A small-molecule ligand and the protein it binds are described below.
Small molecule (SMILES): CC[C@H](C)[C@H](N)C(=O)N[C@@H](CCSC)C(=O)N[C@@H](CC(=O)O)C(=O)N[C@@H](CCC(N)=O)C(=O)N[C@H](C(=O)N1CCC[C@H]1C(=O)N[C@@H](Cc1ccccc1)C(=O)N[C@@H](CO)C(=O)N[C@H](C(=O)O)C(C)C)C(C)C

Sequence of chain 1.A:
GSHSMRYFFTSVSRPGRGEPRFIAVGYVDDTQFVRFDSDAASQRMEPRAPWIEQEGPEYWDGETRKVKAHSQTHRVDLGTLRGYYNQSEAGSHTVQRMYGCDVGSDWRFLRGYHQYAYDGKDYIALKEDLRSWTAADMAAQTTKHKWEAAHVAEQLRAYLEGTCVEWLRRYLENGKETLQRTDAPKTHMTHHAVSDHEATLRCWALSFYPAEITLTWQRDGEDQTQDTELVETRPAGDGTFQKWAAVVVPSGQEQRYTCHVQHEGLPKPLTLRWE

Sequence of chain 2.D:
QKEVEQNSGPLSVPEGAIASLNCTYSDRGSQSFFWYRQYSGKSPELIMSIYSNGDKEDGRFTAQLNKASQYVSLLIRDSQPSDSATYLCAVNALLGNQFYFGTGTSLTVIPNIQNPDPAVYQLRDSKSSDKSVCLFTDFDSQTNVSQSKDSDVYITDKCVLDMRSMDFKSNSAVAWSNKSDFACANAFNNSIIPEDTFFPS

Sequence of chain 2.E:
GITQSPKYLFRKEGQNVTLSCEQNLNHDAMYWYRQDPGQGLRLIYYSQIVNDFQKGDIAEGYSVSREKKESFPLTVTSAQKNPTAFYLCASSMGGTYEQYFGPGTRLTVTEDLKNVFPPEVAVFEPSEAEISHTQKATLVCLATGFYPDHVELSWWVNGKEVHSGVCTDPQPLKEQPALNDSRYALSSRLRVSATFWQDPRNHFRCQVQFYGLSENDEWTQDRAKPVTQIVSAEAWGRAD

Binding-site contacts:
Ligand atom CB contacts residue ASP77 of chain 1.A at 3.5 Å.
Ligand atom CG2 contacts residue ASP77 of chain 1.A at 3.4 Å.
Ligand atom CA contacts residue ASP77 of chain 1.A at 3.4 Å.
Ligand atom CG contacts residue THR97 of chain 2.E at 3.3 Å.
Ligand atom CD1 contacts residue GLU63 of chain 1.A at 3.3 Å.
Ligand atom OE1 contacts residue THR97 of chain 2.E at 2.6 Å (h-bond).
Ligand atom C contacts residue TYR159 of chain 1.A at 3.5 Å (hydrophobic).
Ligand atom CA contacts residue TYR159 of chain 1.A at 3.5 Å (hydrophobic).
Ligand atom NE2 contacts residue GLN155 of chain 1.A at 2.8 Å (h-bond).
Ligand atom CG contacts residue HIS70 of chain 1.A at 3.4 Å.
Ligand atom O contacts residue TYR7 of chain 1.A at 3.3 Å.
Ligand atom O contacts residue TRP147 of chain 1.A at 3.5 Å (h-bond).
Ligand atom O contacts residue TYR159 of chain 1.A at 3.5 Å.
Ligand atom O contacts residue ARG97 of chain 1.A at 3.5 Å (salt-bridge).
Ligand atom O contacts residue TYR159 of chain 1.A at 2.4 Å (h-bond).
Ligand atom N contacts residue GLU63 of chain 1.A at 3.0 Å (salt-bridge).
Ligand atom OD2 contacts residue LEU156 of chain 1.A at 3.3 Å.
Ligand atom CD contacts residue THR97 of chain 2.E at 3.3 Å.
Ligand atom CG contacts residue TYR7 of chain 1.A at 3.5 Å (hydrophobic).
Ligand atom OD1 contacts residue TYR159 of chain 1.A at 3.3 Å.
Ligand atom N contacts residue TYR99 of chain 1.A at 3.1 Å (h-bond).
Ligand atom CG1 contacts residue LYS66 of chain 1.A at 3.4 Å.
Ligand atom O contacts residue TYR98 of chain 2.E at 2.6 Å (h-bond).
Ligand atom N contacts residue ASP77 of chain 1.A at 3.0 Å (salt-bridge).
Ligand atom C contacts residue LYS66 of chain 1.A at 3.5 Å.
Ligand atom N contacts residue MET5 of chain 1.A at 3.3 Å.
Ligand atom CE contacts residue GLU63 of chain 1.A at 3.3 Å.
Ligand atom OXT contacts residue THR143 of chain 1.A at 3.1 Å.
Ligand atom O contacts residue LYS66 of chain 1.A at 2.8 Å (salt-bridge).
Ligand atom OXT contacts residue TYR84 of chain 1.A at 3.2 Å (h-bond).
Ligand atom CB contacts residue TYR98 of chain 2.E at 3.2 Å (hydrophobic).
Ligand atom CB contacts residue TYR99 of chain 1.A at 3.4 Å (hydrophobic).
Ligand atom O contacts residue TRP147 of chain 1.A at 3.5 Å.
Ligand atom CG2 contacts residue TRP167 of chain 1.A at 3.4 Å (hydrophobic).
Ligand atom N contacts residue TYR171 of chain 1.A at 2.7 Å (h-bond).
Ligand atom CB contacts residue GLU63 of chain 1.A at 3.5 Å.
Ligand atom C contacts residue TYR159 of chain 1.A at 3.5 Å (hydrophobic).
Ligand atom CB contacts residue TRP147 of chain 1.A at 3.5 Å (hydrophobic).
Ligand atom C contacts residue TYR7 of chain 1.A at 3.4 Å (hydrophobic).
Ligand atom N contacts residue TYR159 of chain 1.A at 3.5 Å.